The small molecule below binds the protein below.
Small molecule (SMILES): OC[C@H]1O[C@H](O[C@H]2[C@H](O)[C@@H](O)[C@@H](O)O[C@@H]2CO)[C@H](O)[C@@H](O)[C@@H]1O

Binding-site contacts:
Ligand atom C2 contacts residue LYS17 of chain 1.B at 3.9 Å.
Ligand atom C1 contacts residue LYS17 of chain 1.B at 3.5 Å.
Ligand atom O4 contacts residue TRP342 of chain 1.B at 3.9 Å.
Ligand atom O1 contacts residue ASN14 of chain 1.B at 3.8 Å.
Ligand atom O6 contacts residue GLU155 of chain 1.B at 2.6 Å (salt-bridge).
Ligand atom C2 contacts residue GLU113 of chain 1.B at 3.4 Å.
Ligand atom C6 contacts residue GLU155 of chain 1.B at 3.5 Å.
Ligand atom O3 contacts residue ASP67 of chain 1.B at 2.7 Å (salt-bridge).
Ligand atom O4 contacts residue ARG346 of chain 1.B at 3.6 Å (salt-bridge).
Ligand atom C6 contacts residue PRO156 of chain 1.B at 3.7 Å (hydrophobic).
Ligand atom O5 contacts residue TYR157 of chain 1.B at 3.3 Å.
Ligand atom C1 contacts residue TRP232 of chain 1.B at 3.9 Å (hydrophobic).
Ligand atom C4 contacts residue ARG68 of chain 1.B at 3.7 Å.
Ligand atom C6 contacts residue TYR157 of chain 1.B at 3.8 Å (hydrophobic).
Ligand atom C1 contacts residue ASP16 of chain 1.B at 3.5 Å.
Ligand atom O3 contacts residue TRP64 of chain 1.B at 3.6 Å (h-bond).
Ligand atom O2 contacts residue ALA65 of chain 1.B at 3.4 Å.
Ligand atom C6 contacts residue TRP342 of chain 1.B at 3.6 Å (hydrophobic).
Ligand atom C3 contacts residue ASP67 of chain 1.B at 3.5 Å.
Ligand atom O3 contacts residue ARG68 of chain 1.B at 2.6 Å (salt-bridge).
Ligand atom O3 contacts residue ALA65 of chain 1.B at 3.5 Å.
Ligand atom O6 contacts residue PRO156 of chain 1.B at 3.3 Å.
Ligand atom O6 contacts residue TYR157 of chain 1.B at 3.3 Å (h-bond).
Ligand atom O6 contacts residue PHE158 of chain 1.B at 3.9 Å.
Ligand atom O2 contacts residue LYS17 of chain 1.B at 3.0 Å (salt-bridge).
Ligand atom O1 contacts residue LYS17 of chain 1.B at 2.7 Å (salt-bridge).
Ligand atom O3 contacts residue TYR157 of chain 1.B at 3.9 Å.
Ligand atom O2 contacts residue TRP64 of chain 1.B at 3.3 Å (h-bond).
Ligand atom C3 contacts residue ARG68 of chain 1.B at 3.8 Å.
Ligand atom C4 contacts residue TRP342 of chain 1.B at 3.6 Å (hydrophobic).
Ligand atom O4 contacts residue ARG68 of chain 1.B at 2.7 Å (salt-bridge).
Ligand atom C4 contacts residue TYR157 of chain 1.B at 3.9 Å (hydrophobic).
Ligand atom O2 contacts residue GLU113 of chain 1.B at 2.8 Å (salt-bridge).
Ligand atom O3 contacts residue TRP342 of chain 1.B at 3.9 Å.
Ligand atom O3 contacts residue GLU113 of chain 1.B at 3.4 Å (salt-bridge).
Ligand atom C3 contacts residue TRP64 of chain 1.B at 3.7 Å (hydrophobic).
Ligand atom C2 contacts residue ASP67 of chain 1.B at 3.2 Å.
Ligand atom C1 contacts residue TYR157 of chain 1.B at 3.5 Å (hydrophobic).
Ligand atom O1 contacts residue ASP16 of chain 1.B at 2.7 Å (salt-bridge).
Ligand atom O2 contacts residue ASP67 of chain 1.B at 2.7 Å (salt-bridge).

Sequence of chain 1.B:
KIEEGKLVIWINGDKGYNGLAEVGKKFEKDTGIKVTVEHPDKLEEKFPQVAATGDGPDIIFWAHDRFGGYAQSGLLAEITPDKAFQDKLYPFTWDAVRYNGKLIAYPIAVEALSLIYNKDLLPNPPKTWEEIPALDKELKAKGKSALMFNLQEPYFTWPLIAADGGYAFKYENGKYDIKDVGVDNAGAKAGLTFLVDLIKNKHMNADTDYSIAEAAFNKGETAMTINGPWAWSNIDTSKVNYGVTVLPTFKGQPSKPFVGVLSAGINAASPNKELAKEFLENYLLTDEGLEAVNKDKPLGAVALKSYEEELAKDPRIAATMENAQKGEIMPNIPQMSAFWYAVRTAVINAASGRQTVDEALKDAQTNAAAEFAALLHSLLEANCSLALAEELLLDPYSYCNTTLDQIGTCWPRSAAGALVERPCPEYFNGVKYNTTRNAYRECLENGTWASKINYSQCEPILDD